Sequence of chain 1.A:
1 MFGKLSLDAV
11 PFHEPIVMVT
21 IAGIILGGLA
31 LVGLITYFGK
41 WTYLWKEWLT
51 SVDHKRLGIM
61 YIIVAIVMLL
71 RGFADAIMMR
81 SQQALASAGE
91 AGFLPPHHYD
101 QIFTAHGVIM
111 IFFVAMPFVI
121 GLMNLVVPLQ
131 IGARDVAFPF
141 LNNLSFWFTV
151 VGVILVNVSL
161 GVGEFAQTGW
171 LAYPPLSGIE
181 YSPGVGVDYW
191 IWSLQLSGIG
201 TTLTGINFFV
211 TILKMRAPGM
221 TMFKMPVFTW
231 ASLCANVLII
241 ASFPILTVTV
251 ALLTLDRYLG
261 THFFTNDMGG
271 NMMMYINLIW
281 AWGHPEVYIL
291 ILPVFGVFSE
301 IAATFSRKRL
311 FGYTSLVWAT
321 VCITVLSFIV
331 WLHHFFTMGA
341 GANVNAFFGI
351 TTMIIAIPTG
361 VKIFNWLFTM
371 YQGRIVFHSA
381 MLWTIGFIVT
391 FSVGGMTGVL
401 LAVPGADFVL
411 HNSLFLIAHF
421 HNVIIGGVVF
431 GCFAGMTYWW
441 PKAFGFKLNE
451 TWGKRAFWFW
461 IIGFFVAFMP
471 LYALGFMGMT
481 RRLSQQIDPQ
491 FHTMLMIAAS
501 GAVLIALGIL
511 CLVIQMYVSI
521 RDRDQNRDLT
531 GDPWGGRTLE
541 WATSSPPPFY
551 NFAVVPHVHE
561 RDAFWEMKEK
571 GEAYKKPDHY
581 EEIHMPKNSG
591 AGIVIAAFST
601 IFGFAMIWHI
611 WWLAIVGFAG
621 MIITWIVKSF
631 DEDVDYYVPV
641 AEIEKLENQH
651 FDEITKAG

This protein binds this small molecule.
Small molecule (SMILES): C=Cc1c(C)c2n3c1=CC1=[N+]4C(=Cc5c(CCC(=O)O)c(C)c6n5[Fe]34[N+]3=C(C=2)C([C@@H](O)CC/C=C(/C)CCC=C(C)CCC=C(C)C)=C(C)C3=C6)C(CCC(=O)O)=C1C

Sequence of chain 1.B:
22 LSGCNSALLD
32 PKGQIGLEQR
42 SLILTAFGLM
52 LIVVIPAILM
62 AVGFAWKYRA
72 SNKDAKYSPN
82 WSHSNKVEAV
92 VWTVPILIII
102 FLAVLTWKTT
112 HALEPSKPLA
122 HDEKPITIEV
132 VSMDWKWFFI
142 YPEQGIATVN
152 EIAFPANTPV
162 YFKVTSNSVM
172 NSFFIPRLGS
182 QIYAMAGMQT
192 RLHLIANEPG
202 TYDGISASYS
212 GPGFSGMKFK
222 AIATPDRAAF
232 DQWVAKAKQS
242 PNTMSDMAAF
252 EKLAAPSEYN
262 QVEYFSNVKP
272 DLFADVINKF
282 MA

Binding-site contacts:
Ligand atom O1A contacts residue HIS411 of chain 1.A at 2.8 Å (h-bond).
Ligand atom C20 contacts residue GLY360 of chain 1.A at 3.1 Å.
Ligand atom NB contacts residue HIS419 of chain 1.A at 2.7 Å (h-bond).
Ligand atom C25 contacts residue MET51 of chain 1.B at 3.3 Å (hydrophobic).
Ligand atom CAC contacts residue VAL287 of chain 1.A at 3.5 Å (hydrophobic).
Ligand atom CHD contacts residue PHE420 of chain 1.A at 3.4 Å (hydrophobic).
Ligand atom C24 contacts residue ILE100 of chain 1.B at 3.5 Å (hydrophobic).
Ligand atom O1D contacts residue PHE420 of chain 1.A at 3.1 Å.
Ligand atom O1A contacts residue LEU416 of chain 1.A at 3.3 Å.
Ligand atom ND contacts residue HIS419 of chain 1.A at 3.4 Å (h-bond).
Ligand atom O11 contacts residue TYR288 of chain 1.A at 3.4 Å (h-bond).
Ligand atom O1D contacts residue ARG481 of chain 1.A at 2.8 Å (salt-bridge).
Ligand atom CGA contacts residue ASP407 of chain 1.A at 3.0 Å.
Ligand atom O2A contacts residue HIS333 of chain 1.A at 3.0 Å (h-bond).
Ligand atom CGD contacts residue ARG481 of chain 1.A at 3.2 Å.
Ligand atom O2A contacts residue HIS411 of chain 1.A at 3.0 Å (h-bond).
Ligand atom CMB contacts residue GLY398 of chain 1.A at 3.2 Å.
Ligand atom C3C contacts residue VAL423 of chain 1.A at 3.3 Å (hydrophobic).
Ligand atom FE contacts residue HIS419 of chain 1.A at 2.0 Å.
Ligand atom CAA contacts residue HIS333 of chain 1.A at 3.4 Å.
Ligand atom C2C contacts residue VAL423 of chain 1.A at 3.3 Å (hydrophobic).
Ligand atom CBC contacts residue ILE424 of chain 1.A at 3.4 Å (hydrophobic).
Ligand atom C4B contacts residue HIS419 of chain 1.A at 3.4 Å.
Ligand atom C26 contacts residue GLY395 of chain 1.A at 3.5 Å.
Ligand atom CHB contacts residue GLY398 of chain 1.A at 3.2 Å.
Ligand atom C14 contacts residue GLY395 of chain 1.A at 3.2 Å.
Ligand atom NA contacts residue HIS419 of chain 1.A at 3.0 Å (h-bond).
Ligand atom O2D contacts residue ARG481 of chain 1.A at 2.8 Å (salt-bridge).
Ligand atom CGA contacts residue HIS411 of chain 1.A at 3.2 Å.
Ligand atom CMB contacts residue THR352 of chain 1.A at 3.5 Å.
Ligand atom C1D contacts residue PHE420 of chain 1.A at 3.1 Å (hydrophobic).
Ligand atom C1B contacts residue HIS419 of chain 1.A at 3.4 Å.
Ligand atom C27 contacts residue VAL54 of chain 1.B at 3.1 Å (hydrophobic).
Ligand atom C21 contacts residue VAL54 of chain 1.B at 3.5 Å (hydrophobic).
Ligand atom C4C contacts residue VAL423 of chain 1.A at 3.5 Å (hydrophobic).
Ligand atom CBA contacts residue ASP407 of chain 1.A at 3.1 Å.
Ligand atom NC contacts residue HIS419 of chain 1.A at 3.1 Å (h-bond).
Ligand atom C2D contacts residue PHE420 of chain 1.A at 3.2 Å (hydrophobic).
Ligand atom C15 contacts residue GLY395 of chain 1.A at 3.3 Å.
Ligand atom O2A contacts residue ASP407 of chain 1.A at 2.8 Å (salt-bridge).